This protein binds this small molecule.
Small molecule (SMILES): CC(=O)N[C@H]1[C@H](O[C@H]2[C@H](O)[C@@H](NC(C)=O)CO[C@@H]2CO)O[C@H](CO)[C@@H](O)[C@@H]1O

Binding-site contacts:
Ligand atom C5 contacts residue GLU374 of chain 1.A at 4.1 Å.
Ligand atom C5 contacts residue ASN110 of chain 1.A at 3.7 Å.
Ligand atom C7 contacts residue ASN110 of chain 1.A at 3.7 Å.
Ligand atom C6 contacts residue GLN93 of chain 1.A at 3.4 Å.
Ligand atom O5 contacts residue ASN110 of chain 1.A at 2.4 Å (h-bond).
Ligand atom O6 contacts residue LYS370 of chain 1.A at 4.1 Å.
Ligand atom O7 contacts residue TYR71 of chain 1.A at 3.5 Å.
Ligand atom C4 contacts residue GLN93 of chain 1.A at 4.0 Å.
Ligand atom C6 contacts residue GLU374 of chain 1.A at 3.4 Å.
Ligand atom N2 contacts residue ASN110 of chain 1.A at 3.0 Å (h-bond).
Ligand atom O6 contacts residue GLU374 of chain 1.A at 3.3 Å (salt-bridge).
Ligand atom O6 contacts residue GLN93 of chain 1.A at 2.3 Å (h-bond).
Ligand atom C2 contacts residue ASN110 of chain 1.A at 2.5 Å.
Ligand atom C1 contacts residue ASN110 of chain 1.A at 1.4 Å.
Ligand atom O4 contacts residue GLU374 of chain 1.A at 3.3 Å (salt-bridge).
Ligand atom C1 contacts residue GLN93 of chain 1.A at 4.0 Å.
Ligand atom C3 contacts residue ASN110 of chain 1.A at 3.9 Å.
Ligand atom C5 contacts residue GLN93 of chain 1.A at 3.7 Å.
Ligand atom C4 contacts residue ASN110 of chain 1.A at 4.2 Å.
Ligand atom O7 contacts residue ASN110 of chain 1.A at 3.7 Å.
Ligand atom C6 contacts residue LYS370 of chain 1.A at 3.8 Å.
Ligand atom O7 contacts residue TYR91 of chain 1.A at 4.2 Å.
Ligand atom C7 contacts residue TYR71 of chain 1.A at 4.5 Å (hydrophobic).
Ligand atom O5 contacts residue GLN93 of chain 1.A at 3.1 Å (h-bond).
Ligand atom C8 contacts residue TYR91 of chain 1.A at 4.3 Å (hydrophobic).
Ligand atom C4 contacts residue GLU374 of chain 1.A at 3.5 Å.

Sequence of chain 1.A:
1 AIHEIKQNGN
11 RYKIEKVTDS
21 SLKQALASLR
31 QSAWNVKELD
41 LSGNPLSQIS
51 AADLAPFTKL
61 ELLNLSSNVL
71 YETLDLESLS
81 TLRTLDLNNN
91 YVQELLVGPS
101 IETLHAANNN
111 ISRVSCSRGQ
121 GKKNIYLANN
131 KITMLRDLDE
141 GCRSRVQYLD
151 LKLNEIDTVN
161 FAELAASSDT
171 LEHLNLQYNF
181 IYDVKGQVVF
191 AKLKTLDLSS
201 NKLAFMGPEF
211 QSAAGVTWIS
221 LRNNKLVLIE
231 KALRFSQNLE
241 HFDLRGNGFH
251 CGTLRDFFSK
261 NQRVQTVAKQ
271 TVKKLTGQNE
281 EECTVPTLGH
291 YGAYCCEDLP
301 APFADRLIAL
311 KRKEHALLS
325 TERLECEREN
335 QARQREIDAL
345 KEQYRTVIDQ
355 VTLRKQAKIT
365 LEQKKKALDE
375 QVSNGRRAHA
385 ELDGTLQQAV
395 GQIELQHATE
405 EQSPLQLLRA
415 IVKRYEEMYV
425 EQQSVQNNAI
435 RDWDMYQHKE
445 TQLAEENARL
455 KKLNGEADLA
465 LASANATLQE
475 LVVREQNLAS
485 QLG